The protein below binds the small molecule below.
Small molecule (SMILES): CC(=O)N[C@H]1[C@H](O[C@H]2[C@H](O)[C@@H](NC(C)=O)CO[C@@H]2CO)O[C@H](CO)[C@@H](O)[C@@H]1O

Sequence of chain 1.D:
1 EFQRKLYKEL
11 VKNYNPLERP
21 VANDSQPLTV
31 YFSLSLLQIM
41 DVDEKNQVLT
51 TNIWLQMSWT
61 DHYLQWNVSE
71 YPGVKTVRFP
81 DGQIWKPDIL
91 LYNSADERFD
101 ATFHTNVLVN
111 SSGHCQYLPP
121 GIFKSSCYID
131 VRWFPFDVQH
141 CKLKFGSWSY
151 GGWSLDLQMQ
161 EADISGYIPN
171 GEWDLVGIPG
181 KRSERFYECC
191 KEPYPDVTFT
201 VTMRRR

Binding-site contacts:
Ligand atom O6 contacts residue HIS114 of chain 1.D at 4.0 Å.
Ligand atom C8 contacts residue SER111 of chain 1.D at 3.0 Å.
Ligand atom C1 contacts residue ASN110 of chain 1.D at 3.2 Å.
Ligand atom O7 contacts residue SER111 of chain 1.D at 3.6 Å.
Ligand atom C2 contacts residue SER112 of chain 1.D at 4.3 Å.
Ligand atom O5 contacts residue HIS114 of chain 1.D at 4.0 Å.
Ligand atom O5 contacts residue SER112 of chain 1.D at 3.4 Å (h-bond).
Ligand atom C1 contacts residue SER112 of chain 1.D at 3.4 Å.
Ligand atom C6 contacts residue ASN110 of chain 1.D at 4.4 Å.
Ligand atom N2 contacts residue SER112 of chain 1.D at 4.4 Å.
Ligand atom C2 contacts residue ASN110 of chain 1.D at 3.4 Å.
Ligand atom N2 contacts residue ASN110 of chain 1.D at 3.5 Å (h-bond).
Ligand atom C7 contacts residue SER111 of chain 1.D at 3.6 Å.
Ligand atom O5 contacts residue ASN110 of chain 1.D at 4.4 Å.
Ligand atom C3 contacts residue SER112 of chain 1.D at 4.5 Å.
Ligand atom C5 contacts residue HIS114 of chain 1.D at 4.4 Å.
Ligand atom O7 contacts residue SER112 of chain 1.D at 2.5 Å (h-bond).
Ligand atom C7 contacts residue ASN110 of chain 1.D at 4.2 Å.
Ligand atom C7 contacts residue SER112 of chain 1.D at 3.7 Å.
Ligand atom C6 contacts residue HIS114 of chain 1.D at 3.8 Å.